Binding-site contacts:
Ligand atom O3B contacts residue ASP110 of chain 1.A at 3.3 Å.
Ligand atom O3B contacts residue SER111 of chain 1.A at 2.9 Å (h-bond).
Ligand atom O4B contacts residue ALA90 of chain 1.A at 3.1 Å.
Ligand atom O2A contacts residue MG1 of chain 1.P at 2.5 Å.
Ligand atom O2B contacts residue MG1 of chain 1.P at 2.4 Å.
Ligand atom O4 contacts residue ASN89 of chain 1.A at 3.5 Å (h-bond).
Ligand atom O2 contacts residue PRO93 of chain 1.A at 3.3 Å.
Ligand atom O2 contacts residue ASP59 of chain 1.A at 3.6 Å.
Ligand atom C4B contacts residue ASP110 of chain 1.A at 3.7 Å.
Ligand atom C2B contacts residue SER111 of chain 1.A at 3.4 Å.
Ligand atom O4' contacts residue ARG94 of chain 1.A at 2.8 Å (salt-bridge).
Ligand atom O3' contacts residue ASP199 of chain 1.A at 3.7 Å.
Ligand atom C3B contacts residue SER111 of chain 1.A at 3.4 Å.
Ligand atom O2 contacts residue ASN89 of chain 1.A at 3.4 Å (h-bond).
Ligand atom O3' contacts residue ARG94 of chain 1.A at 3.6 Å.
Ligand atom O2A contacts residue ASP110 of chain 1.A at 3.7 Å.
Ligand atom O2' contacts residue THR28 of chain 1.A at 3.4 Å.
Ligand atom O4 contacts residue ASN86 of chain 1.A at 3.2 Å (h-bond).
Ligand atom C3' contacts residue ASP110 of chain 1.A at 3.1 Å.
Ligand atom O2' contacts residue PRO27 of chain 1.A at 2.8 Å (h-bond).
Ligand atom PA contacts residue MG1 of chain 1.P at 3.7 Å.
Ligand atom N3 contacts residue ASN89 of chain 1.A at 3.0 Å (h-bond).
Ligand atom O3B contacts residue PRO27 of chain 1.A at 3.1 Å (h-bond).
Ligand atom C8' contacts residue VAL224 of chain 1.A at 3.5 Å (hydrophobic).
Ligand atom C4 contacts residue GLY88 of chain 1.A at 3.4 Å.
Ligand atom C2 contacts residue ASP59 of chain 1.A at 3.7 Å.
Ligand atom C2 contacts residue ASN89 of chain 1.A at 3.3 Å.
Ligand atom O3' contacts residue ASP110 of chain 1.A at 3.3 Å (salt-bridge).
Ligand atom O4 contacts residue ASP59 of chain 1.A at 3.4 Å (salt-bridge).
Ligand atom O2' contacts residue SER111 of chain 1.A at 2.7 Å (h-bond).
Ligand atom N3 contacts residue ASP59 of chain 1.A at 2.8 Å (salt-bridge).
Ligand atom O4 contacts residue GLY88 of chain 1.A at 2.9 Å (h-bond).
Ligand atom C4 contacts residue ASP59 of chain 1.A at 3.6 Å.
Ligand atom C5B contacts residue ASP110 of chain 1.A at 3.7 Å.
Ligand atom O2' contacts residue PHE29 of chain 1.A at 3.6 Å (h-bond).
Ligand atom C2B contacts residue PRO27 of chain 1.A at 3.8 Å (hydrophobic).
Ligand atom C5 contacts residue GLY88 of chain 1.A at 3.7 Å.
Ligand atom C4 contacts residue ASN89 of chain 1.A at 3.6 Å.
Ligand atom O2 contacts residue PRO27 of chain 1.A at 3.5 Å.
Ligand atom N2' contacts residue ASP110 of chain 1.A at 3.4 Å (salt-bridge).

This small molecule binds to this protein.
Small molecule (SMILES): CC(=O)N[C@H]1[C@@H](O[P](=O)(O)O[P](=O)(O)OC[C@H]2O[C@@H](n3ccc(=O)[nH]c3=O)[C@H](O)[C@@H]2O)O[C@H](CO)[C@@H](O)[C@@H]1O

Sequence of chain 1.A:
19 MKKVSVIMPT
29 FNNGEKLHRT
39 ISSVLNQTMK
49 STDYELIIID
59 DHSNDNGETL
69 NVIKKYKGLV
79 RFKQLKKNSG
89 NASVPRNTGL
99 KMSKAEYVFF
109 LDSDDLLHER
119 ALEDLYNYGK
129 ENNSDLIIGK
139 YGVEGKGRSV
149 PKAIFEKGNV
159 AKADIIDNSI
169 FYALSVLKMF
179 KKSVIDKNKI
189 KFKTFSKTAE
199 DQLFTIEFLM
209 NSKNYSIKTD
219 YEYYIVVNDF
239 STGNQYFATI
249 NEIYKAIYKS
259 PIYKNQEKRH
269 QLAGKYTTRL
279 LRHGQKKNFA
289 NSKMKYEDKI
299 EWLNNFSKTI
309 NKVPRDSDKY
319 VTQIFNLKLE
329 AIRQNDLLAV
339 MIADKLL